Binding-site contacts:
Ligand atom CAA contacts residue PHE135 of chain 18.A at 3.8 Å (hydrophobic).
Ligand atom CAI contacts residue ILE24 of chain 18.C at 3.7 Å (hydrophobic).
Ligand atom CAG contacts residue TRP203 of chain 18.A at 3.9 Å (hydrophobic).
Ligand atom CAG contacts residue ASP112 of chain 18.A at 3.5 Å.
Ligand atom CAP contacts residue TYR201 of chain 18.A at 3.5 Å (hydrophobic).
Ligand atom OAB contacts residue TRP203 of chain 18.A at 3.7 Å.
Ligand atom CAT contacts residue TRP203 of chain 18.A at 3.4 Å (hydrophobic).
Ligand atom CAQ contacts residue TRP203 of chain 18.A at 3.4 Å (hydrophobic).
Ligand atom CAV contacts residue MET195 of chain 18.A at 3.9 Å (hydrophobic).
Ligand atom OAB contacts residue ILE113 of chain 18.A at 3.3 Å (h-bond).
Ligand atom NAZ contacts residue ASN228 of chain 18.A at 3.9 Å.
Ligand atom CAV contacts residue ILE111 of chain 18.A at 3.9 Å (hydrophobic).
Ligand atom CAQ contacts residue ASN228 of chain 18.A at 3.6 Å.
Ligand atom CAE contacts residue ASP112 of chain 18.A at 3.6 Å.
Ligand atom CAV contacts residue VAL192 of chain 18.A at 3.9 Å (hydrophobic).
Ligand atom CAD contacts residue ASN228 of chain 18.A at 3.5 Å.
Ligand atom CAW contacts residue ASN228 of chain 18.A at 3.7 Å.
Ligand atom CAJ contacts residue PHE135 of chain 18.A at 3.8 Å (hydrophobic).
Ligand atom CAM contacts residue MET195 of chain 18.A at 4.0 Å (hydrophobic).
Ligand atom CAK contacts residue MET195 of chain 18.A at 3.8 Å (hydrophobic).
Ligand atom CAG contacts residue THR114 of chain 18.A at 3.9 Å.
Ligand atom CAF contacts residue ASN228 of chain 18.A at 3.2 Å.
Ligand atom CAI contacts residue PHE155 of chain 18.A at 3.5 Å (hydrophobic).
Ligand atom CAF contacts residue TRP203 of chain 18.A at 3.6 Å (hydrophobic).
Ligand atom CAW contacts residue TRP203 of chain 18.A at 3.4 Å (hydrophobic).
Ligand atom CAD contacts residue GLN202 of chain 18.A at 3.6 Å.
Ligand atom CAH contacts residue VAL192 of chain 18.A at 3.9 Å (hydrophobic).
Ligand atom CAE contacts residue THR114 of chain 18.A at 3.5 Å.
Ligand atom CAK contacts residue PHE155 of chain 18.A at 3.5 Å (hydrophobic).
Ligand atom NAZ contacts residue TRP203 of chain 18.A at 3.2 Å.
Ligand atom CAF contacts residue GLN202 of chain 18.A at 3.6 Å.
Ligand atom OAS contacts residue VAL192 of chain 18.A at 3.9 Å.
Ligand atom NAY contacts residue TRP203 of chain 18.A at 3.7 Å.
Ligand atom CAL contacts residue ILE111 of chain 18.A at 3.5 Å (hydrophobic).
Ligand atom CAM contacts residue ILE111 of chain 18.A at 3.6 Å (hydrophobic).
Ligand atom CAX contacts residue ILE111 of chain 18.A at 3.9 Å (hydrophobic).
Ligand atom OAB contacts residue ASP112 of chain 18.A at 3.6 Å.
Ligand atom CAQ contacts residue TYR201 of chain 18.A at 3.7 Å (hydrophobic).
Ligand atom CAL contacts residue PHE135 of chain 18.A at 3.7 Å (hydrophobic).
Ligand atom OAS contacts residue MET195 of chain 18.A at 3.1 Å.

Sequence of chain 18.C:
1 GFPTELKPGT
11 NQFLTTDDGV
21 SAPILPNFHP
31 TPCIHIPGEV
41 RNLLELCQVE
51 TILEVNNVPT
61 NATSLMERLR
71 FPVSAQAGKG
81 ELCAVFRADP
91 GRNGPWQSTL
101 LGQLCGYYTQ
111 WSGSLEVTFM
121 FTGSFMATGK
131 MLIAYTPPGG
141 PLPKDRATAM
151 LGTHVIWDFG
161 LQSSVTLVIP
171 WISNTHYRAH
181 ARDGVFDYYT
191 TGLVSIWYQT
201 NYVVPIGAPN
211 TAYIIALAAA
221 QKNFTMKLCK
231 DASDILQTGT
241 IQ

A protein and the small-molecule ligand that binds it are described below.
Small molecule (SMILES): C[C@H](CCOc1ccc(I)cc1)CCN1CCN(c2ccncc2)C1=O

Sequence of chain 18.A:
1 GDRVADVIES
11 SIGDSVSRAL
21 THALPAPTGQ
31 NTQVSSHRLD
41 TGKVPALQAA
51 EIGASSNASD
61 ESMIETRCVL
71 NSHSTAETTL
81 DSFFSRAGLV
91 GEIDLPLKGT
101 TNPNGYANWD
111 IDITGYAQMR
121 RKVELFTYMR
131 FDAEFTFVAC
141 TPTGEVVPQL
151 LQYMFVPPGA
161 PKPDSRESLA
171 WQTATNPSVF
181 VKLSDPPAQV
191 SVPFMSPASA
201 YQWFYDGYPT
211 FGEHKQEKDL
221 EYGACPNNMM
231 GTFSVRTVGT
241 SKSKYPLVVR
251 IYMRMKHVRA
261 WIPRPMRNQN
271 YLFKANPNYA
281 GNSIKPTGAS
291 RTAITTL